A small-molecule ligand and the protein it binds are described below.
Small molecule (SMILES): CCOC(=O)c1cn[nH]c1

Sequence of chain 1.B:
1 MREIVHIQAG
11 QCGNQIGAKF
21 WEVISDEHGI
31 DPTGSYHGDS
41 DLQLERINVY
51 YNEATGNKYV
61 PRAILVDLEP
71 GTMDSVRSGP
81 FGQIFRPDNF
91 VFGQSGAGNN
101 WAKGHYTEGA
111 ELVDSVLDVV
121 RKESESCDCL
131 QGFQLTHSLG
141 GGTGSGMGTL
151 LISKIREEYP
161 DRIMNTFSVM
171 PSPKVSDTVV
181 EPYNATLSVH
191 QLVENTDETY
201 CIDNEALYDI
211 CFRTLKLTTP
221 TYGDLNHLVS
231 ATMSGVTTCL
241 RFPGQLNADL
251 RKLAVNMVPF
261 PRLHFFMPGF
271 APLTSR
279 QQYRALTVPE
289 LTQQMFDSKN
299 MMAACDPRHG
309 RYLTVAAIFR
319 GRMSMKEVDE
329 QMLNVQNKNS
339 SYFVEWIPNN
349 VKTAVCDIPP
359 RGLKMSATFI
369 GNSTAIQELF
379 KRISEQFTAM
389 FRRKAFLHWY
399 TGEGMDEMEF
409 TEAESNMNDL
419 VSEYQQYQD

Binding-site contacts:
Ligand atom C contacts residue THR221 of chain 1.B at 3.6 Å.
Ligand atom N contacts residue ASP177 of chain 1.B at 3.8 Å.
Ligand atom O contacts residue VAL175 of chain 1.B at 4.0 Å.
Ligand atom O contacts residue TYR222 of chain 1.B at 3.6 Å.
Ligand atom C contacts residue PRO220 of chain 1.B at 4.0 Å (hydrophobic).
Ligand atom N contacts residue SER176 of chain 1.B at 3.1 Å (h-bond).
Ligand atom C4 contacts residue VAL175 of chain 1.B at 4.1 Å (hydrophobic).
Ligand atom C4 contacts residue ASP177 of chain 1.B at 4.1 Å.
Ligand atom C contacts residue LEU225 of chain 1.B at 3.5 Å (hydrophobic).
Ligand atom C1 contacts residue THR221 of chain 1.B at 3.6 Å.
Ligand atom C1 contacts residue TYR222 of chain 1.B at 3.4 Å (hydrophobic).
Ligand atom C2 contacts residue TYR222 of chain 1.B at 3.7 Å (hydrophobic).
Ligand atom N1 contacts residue SER176 of chain 1.B at 4.0 Å.
Ligand atom C4 contacts residue SER176 of chain 1.B at 4.0 Å.
Ligand atom N contacts residue TYR222 of chain 1.B at 4.2 Å.
Ligand atom C contacts residue VAL175 of chain 1.B at 3.8 Å (hydrophobic).
Ligand atom C4 contacts residue TYR222 of chain 1.B at 3.6 Å (hydrophobic).
Ligand atom C contacts residue TYR222 of chain 1.B at 3.6 Å (hydrophobic).
Ligand atom N1 contacts residue ASP177 of chain 1.B at 4.4 Å.
Ligand atom C1 contacts residue PRO220 of chain 1.B at 3.5 Å (hydrophobic).
Ligand atom C3 contacts residue TYR222 of chain 1.B at 3.9 Å (hydrophobic).
Ligand atom O1 contacts residue TYR222 of chain 1.B at 4.1 Å.